Binding-site contacts:
Ligand atom O2D contacts residue LYS162 of chain 1.A at 2.5 Å (salt-bridge).
Ligand atom C1D contacts residue ASP102 of chain 1.A at 3.6 Å.
Ligand atom O5D contacts residue THR144 of chain 1.A at 3.7 Å.
Ligand atom O1B contacts residue GLY98 of chain 1.A at 2.8 Å (h-bond).
Ligand atom O3D contacts residue ASN71 of chain 1.A at 3.6 Å.
Ligand atom O5D contacts residue SER99 of chain 1.A at 3.6 Å (h-bond).
Ligand atom C4D contacts residue SER99 of chain 1.A at 3.6 Å.
Ligand atom N6 contacts residue MET181 of chain 1.A at 3.6 Å.
Ligand atom O3D contacts residue LYS162 of chain 1.A at 3.1 Å (salt-bridge).
Ligand atom O2' contacts residue THR41 of chain 1.A at 3.2 Å.
Ligand atom O2' contacts residue ASP39 of chain 1.A at 2.9 Å (salt-bridge).
Ligand atom C3D contacts residue LYS162 of chain 1.A at 3.5 Å.
Ligand atom C2' contacts residue ASP39 of chain 1.A at 3.3 Å.
Ligand atom O1A contacts residue GLY97 of chain 1.A at 3.4 Å.
Ligand atom C8 contacts residue THR140 of chain 1.A at 3.6 Å.
Ligand atom N1 contacts residue GLY184 of chain 1.A at 3.2 Å (h-bond).
Ligand atom O5D contacts residue GLY98 of chain 1.A at 3.0 Å (h-bond).
Ligand atom C5 contacts residue LEU42 of chain 1.A at 3.5 Å (hydrophobic).
Ligand atom O2A contacts residue SER99 of chain 1.A at 2.6 Å (h-bond).
Ligand atom C4 contacts residue LEU189 of chain 1.A at 3.5 Å (hydrophobic).
Ligand atom O1A contacts residue GLY98 of chain 1.A at 3.5 Å (h-bond).
Ligand atom O1B contacts residue THR141 of chain 1.A at 2.7 Å (h-bond).
Ligand atom O1B contacts residue GLY97 of chain 1.A at 3.1 Å.
Ligand atom N9 contacts residue LEU189 of chain 1.A at 3.5 Å.
Ligand atom N6 contacts residue THR140 of chain 1.A at 3.1 Å (h-bond).
Ligand atom O4D contacts residue GLY98 of chain 1.A at 3.0 Å.
Ligand atom O2D contacts residue HIS277 of chain 1.A at 3.6 Å.
Ligand atom PA contacts residue SER99 of chain 1.A at 3.4 Å.
Ligand atom O1A contacts residue PRO100 of chain 1.A at 3.4 Å.
Ligand atom N7 contacts residue LEU42 of chain 1.A at 3.6 Å.
Ligand atom O4' contacts residue LEU189 of chain 1.A at 3.1 Å.
Ligand atom C2 contacts residue GLY184 of chain 1.A at 3.5 Å.
Ligand atom N7 contacts residue THR140 of chain 1.A at 2.8 Å (h-bond).
Ligand atom PB contacts residue GLY98 of chain 1.A at 3.5 Å.
Ligand atom O1B contacts residue THR144 of chain 1.A at 3.4 Å.
Ligand atom C2D contacts residue LYS162 of chain 1.A at 3.5 Å.
Ligand atom O1A contacts residue SER99 of chain 1.A at 3.2 Å (h-bond).
Ligand atom O2B contacts residue THR193 of chain 1.A at 3.4 Å.
Ligand atom C2D contacts residue HIS277 of chain 1.A at 3.5 Å.
Ligand atom N1 contacts residue MET185 of chain 1.A at 3.4 Å (h-bond).

Sequence of chain 1.A:
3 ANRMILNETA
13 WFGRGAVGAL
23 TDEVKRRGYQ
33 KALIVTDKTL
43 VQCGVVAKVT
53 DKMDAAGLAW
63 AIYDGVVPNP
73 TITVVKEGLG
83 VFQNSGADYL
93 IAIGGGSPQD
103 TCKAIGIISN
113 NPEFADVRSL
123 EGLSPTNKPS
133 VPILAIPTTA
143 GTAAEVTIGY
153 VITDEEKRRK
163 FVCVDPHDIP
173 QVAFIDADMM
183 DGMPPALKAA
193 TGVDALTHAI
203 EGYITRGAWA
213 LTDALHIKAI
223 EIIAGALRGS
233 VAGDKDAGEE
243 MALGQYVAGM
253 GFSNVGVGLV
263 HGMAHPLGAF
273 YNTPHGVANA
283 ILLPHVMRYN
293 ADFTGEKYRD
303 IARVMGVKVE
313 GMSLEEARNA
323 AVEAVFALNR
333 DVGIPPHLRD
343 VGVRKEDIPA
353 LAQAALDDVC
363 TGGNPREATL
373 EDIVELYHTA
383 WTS

The protein below binds the small molecule below.
Small molecule (SMILES): Nc1ncnc2c1ncn2[C@@H]1O[C@H](CO[P](=O)(O)O[P](=O)(O)OC[C@H]2O[C@@H](O)[C@H](O)[C@@H]2O)[C@@H](O)[C@H]1O